The protein below binds the small molecule below.
Small molecule (SMILES): O=C(O)COP(=O)(O)O

Binding-site contacts:
Ligand atom O3P contacts residue ASN233 of chain 1.A at 3.7 Å.
Ligand atom P contacts residue SER211 of chain 1.A at 3.6 Å.
Ligand atom O4P contacts residue ALA169 of chain 1.A at 3.5 Å (h-bond).
Ligand atom O1 contacts residue LYS12 of chain 1.A at 2.7 Å (salt-bridge).
Ligand atom O4P contacts residue GLY171 of chain 1.A at 2.8 Å (h-bond).
Ligand atom C2 contacts residue GLU165 of chain 1.A at 3.4 Å.
Ligand atom O1P contacts residue LYS12 of chain 1.A at 3.0 Å (salt-bridge).
Ligand atom O1 contacts residue GLY232 of chain 1.A at 3.8 Å.
Ligand atom P contacts residue GLY232 of chain 1.A at 3.6 Å.
Ligand atom C1 contacts residue ASN10 of chain 1.A at 3.9 Å.
Ligand atom O3P contacts residue VAL212 of chain 1.A at 4.1 Å.
Ligand atom O4P contacts residue ILE170 of chain 1.A at 3.4 Å.
Ligand atom O1 contacts residue ASN10 of chain 1.A at 3.1 Å (h-bond).
Ligand atom C2 contacts residue LYS12 of chain 1.A at 3.8 Å.
Ligand atom O2P contacts residue LYS12 of chain 1.A at 3.9 Å.
Ligand atom C2 contacts residue ILE170 of chain 1.A at 4.1 Å (hydrophobic).
Ligand atom P contacts residue ASN233 of chain 1.A at 3.8 Å.
Ligand atom C1 contacts residue GLY232 of chain 1.A at 4.0 Å.
Ligand atom O3P contacts residue VAL231 of chain 1.A at 3.8 Å.
Ligand atom O3P contacts residue SER211 of chain 1.A at 3.5 Å (h-bond).
Ligand atom O4P contacts residue SER211 of chain 1.A at 2.8 Å (h-bond).
Ligand atom O3P contacts residue GLY232 of chain 1.A at 2.8 Å (h-bond).
Ligand atom O2 contacts residue LEU230 of chain 1.A at 3.5 Å.
Ligand atom O2 contacts residue HIS95 of chain 1.A at 2.7 Å (h-bond).
Ligand atom C1 contacts residue HIS95 of chain 1.A at 3.4 Å.
Ligand atom O2 contacts residue ASN10 of chain 1.A at 3.9 Å.
Ligand atom O2P contacts residue ASN233 of chain 1.A at 2.9 Å (h-bond).
Ligand atom O2P contacts residue GLY232 of chain 1.A at 3.7 Å.
Ligand atom O1 contacts residue HIS95 of chain 1.A at 3.5 Å.
Ligand atom C1 contacts residue GLU165 of chain 1.A at 3.4 Å.
Ligand atom C2 contacts residue LEU230 of chain 1.A at 4.2 Å (hydrophobic).
Ligand atom O2P contacts residue GLY171 of chain 1.A at 3.7 Å.
Ligand atom O4P contacts residue GLY210 of chain 1.A at 3.5 Å.
Ligand atom P contacts residue GLY171 of chain 1.A at 3.7 Å.
Ligand atom O1P contacts residue GLY232 of chain 1.A at 3.3 Å.
Ligand atom O2 contacts residue GLU165 of chain 1.A at 2.6 Å (salt-bridge).
Ligand atom P contacts residue LYS12 of chain 1.A at 4.2 Å.
Ligand atom C2 contacts residue GLY232 of chain 1.A at 3.6 Å.
Ligand atom C1 contacts residue LYS12 of chain 1.A at 3.6 Å.
Ligand atom O1P contacts residue ASN233 of chain 1.A at 4.1 Å.

Sequence of chain 1.A:
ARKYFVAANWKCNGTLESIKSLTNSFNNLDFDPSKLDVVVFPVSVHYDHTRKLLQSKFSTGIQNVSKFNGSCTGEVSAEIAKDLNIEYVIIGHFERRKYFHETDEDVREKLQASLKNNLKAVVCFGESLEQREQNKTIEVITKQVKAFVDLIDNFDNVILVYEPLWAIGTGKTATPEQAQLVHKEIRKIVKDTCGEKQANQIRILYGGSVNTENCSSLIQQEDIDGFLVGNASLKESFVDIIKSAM